A protein and the small-molecule ligand that binds it are described below.
Small molecule (SMILES): CCCS(=O)(=O)N1N=Cc2sc(C)cc2B1O

Binding-site contacts:
Ligand atom O15 contacts residue AGS1 of chain 1.U at 2.9 Å (h-bond).
Ligand atom C8 contacts residue VAL725 of chain 1.E at 3.6 Å (hydrophobic).
Ligand atom C14 contacts residue AGS1 of chain 1.U at 3.4 Å.
Ligand atom N1 contacts residue AGS1 of chain 1.U at 2.3 Å (h-bond).
Ligand atom O1 contacts residue AGS1 of chain 1.U at 2.3 Å (h-bond).
Ligand atom C2 contacts residue AGS1 of chain 1.U at 3.9 Å.
Ligand atom S1 contacts residue GLN729 of chain 1.E at 4.0 Å.
Ligand atom O16 contacts residue AGS1 of chain 1.U at 3.1 Å.
Ligand atom C12 contacts residue VAL725 of chain 1.E at 3.6 Å (hydrophobic).
Ligand atom C16 contacts residue LYS695 of chain 1.E at 4.5 Å.
Ligand atom C7 contacts residue AGS1 of chain 1.U at 4.2 Å.
Ligand atom C7 contacts residue GLN729 of chain 1.E at 4.3 Å.
Ligand atom O16 contacts residue LEU565 of chain 1.E at 4.1 Å.
Ligand atom C7 contacts residue GLY673 of chain 1.F at 3.9 Å.
Ligand atom C13 contacts residue AGS1 of chain 1.U at 2.3 Å.
Ligand atom B1 contacts residue AGS1 of chain 1.U at 1.4 Å.
Ligand atom S1 contacts residue SER548 of chain 1.F at 4.4 Å.
Ligand atom C7 contacts residue VAL725 of chain 1.E at 4.0 Å (hydrophobic).
Ligand atom S15 contacts residue AGS1 of chain 1.U at 3.2 Å (h-bond).
Ligand atom C8 contacts residue PRO672 of chain 1.F at 4.1 Å (hydrophobic).
Ligand atom S1 contacts residue GLY673 of chain 1.F at 3.8 Å.
Ligand atom C8 contacts residue LEU726 of chain 1.E at 4.5 Å (hydrophobic).
Ligand atom N2 contacts residue AGS1 of chain 1.U at 3.4 Å (h-bond).
Ligand atom C12 contacts residue AGS1 of chain 1.U at 3.0 Å.
Ligand atom C8 contacts residue GLN729 of chain 1.E at 4.5 Å.
Ligand atom C8 contacts residue GLY673 of chain 1.F at 3.5 Å.
Ligand atom O15 contacts residue LEU565 of chain 1.E at 3.9 Å.
Ligand atom C2 contacts residue VAL647 of chain 1.F at 4.2 Å (hydrophobic).
Ligand atom O1 contacts residue VAL725 of chain 1.E at 4.3 Å.

Sequence of chain 1.F:
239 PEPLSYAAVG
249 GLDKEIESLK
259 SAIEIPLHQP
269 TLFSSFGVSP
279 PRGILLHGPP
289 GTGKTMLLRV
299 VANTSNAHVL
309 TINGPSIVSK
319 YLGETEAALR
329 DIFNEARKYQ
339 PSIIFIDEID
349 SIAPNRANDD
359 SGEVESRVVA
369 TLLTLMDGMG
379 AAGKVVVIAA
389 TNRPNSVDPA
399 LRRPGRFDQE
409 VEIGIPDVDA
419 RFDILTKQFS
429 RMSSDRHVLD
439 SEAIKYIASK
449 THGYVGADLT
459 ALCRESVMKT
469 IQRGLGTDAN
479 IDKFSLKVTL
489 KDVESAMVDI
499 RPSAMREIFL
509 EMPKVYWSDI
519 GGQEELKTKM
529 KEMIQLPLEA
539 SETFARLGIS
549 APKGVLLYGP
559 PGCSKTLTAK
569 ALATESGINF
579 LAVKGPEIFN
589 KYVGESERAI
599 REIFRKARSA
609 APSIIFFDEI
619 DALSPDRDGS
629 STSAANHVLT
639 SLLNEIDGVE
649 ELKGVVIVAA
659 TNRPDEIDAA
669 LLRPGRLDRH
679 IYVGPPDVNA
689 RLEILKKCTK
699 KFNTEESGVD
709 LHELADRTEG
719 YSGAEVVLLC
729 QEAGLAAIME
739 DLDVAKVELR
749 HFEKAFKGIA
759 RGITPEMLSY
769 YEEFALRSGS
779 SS

Sequence of chain 1.E:
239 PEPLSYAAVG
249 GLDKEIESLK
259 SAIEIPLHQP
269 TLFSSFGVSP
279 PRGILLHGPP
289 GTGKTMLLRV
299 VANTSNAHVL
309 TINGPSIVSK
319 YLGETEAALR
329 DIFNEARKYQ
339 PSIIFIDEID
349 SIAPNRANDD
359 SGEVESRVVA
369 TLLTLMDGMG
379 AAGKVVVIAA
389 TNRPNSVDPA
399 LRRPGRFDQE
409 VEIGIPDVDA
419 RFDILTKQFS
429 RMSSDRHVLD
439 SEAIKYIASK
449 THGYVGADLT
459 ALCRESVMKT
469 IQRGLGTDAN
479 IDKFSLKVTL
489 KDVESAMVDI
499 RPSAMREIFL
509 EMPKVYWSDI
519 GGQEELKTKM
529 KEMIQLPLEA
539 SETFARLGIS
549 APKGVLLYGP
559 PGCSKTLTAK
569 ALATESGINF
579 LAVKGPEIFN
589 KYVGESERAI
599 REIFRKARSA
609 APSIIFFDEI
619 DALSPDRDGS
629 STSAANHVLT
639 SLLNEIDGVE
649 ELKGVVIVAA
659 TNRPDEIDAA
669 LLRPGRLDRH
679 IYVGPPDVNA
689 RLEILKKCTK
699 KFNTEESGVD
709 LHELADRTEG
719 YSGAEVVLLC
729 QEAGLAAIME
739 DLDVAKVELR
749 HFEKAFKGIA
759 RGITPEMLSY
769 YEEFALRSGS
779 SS